This protein binds this small molecule.
Small molecule (SMILES): CC1=C(CC/C(C)=C/CC/C(C)=C/CCC2=CC(=O)O[C@@H]2O)C(C)(C)CCC1

Sequence of chain 1.A:
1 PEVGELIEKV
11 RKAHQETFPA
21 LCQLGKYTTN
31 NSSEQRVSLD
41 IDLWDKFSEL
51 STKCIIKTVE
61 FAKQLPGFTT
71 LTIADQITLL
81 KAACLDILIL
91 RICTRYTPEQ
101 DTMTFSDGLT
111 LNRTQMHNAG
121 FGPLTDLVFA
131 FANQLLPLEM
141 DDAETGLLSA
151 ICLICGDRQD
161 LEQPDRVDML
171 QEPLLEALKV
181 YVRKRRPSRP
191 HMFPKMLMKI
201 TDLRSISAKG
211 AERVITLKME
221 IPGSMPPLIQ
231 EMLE

Binding-site contacts:
Ligand atom O3 contacts residue SER106 of chain 1.A at 1.7 Å (h-bond).
Ligand atom C23 contacts residue CYS54 of chain 1.A at 1.8 Å (hydrophobic).
Ligand atom C15 contacts residue LEU88 of chain 1.A at 3.4 Å (hydrophobic).
Ligand atom C25 contacts residue ARG95 of chain 1.A at 3.7 Å.
Ligand atom O3 contacts residue ARG95 of chain 1.A at 3.5 Å (salt-bridge).
Ligand atom O2 contacts residue LEU50 of chain 1.A at 3.2 Å (h-bond).
Ligand atom O1 contacts residue SER106 of chain 1.A at 3.5 Å (h-bond).
Ligand atom C5 contacts residue VAL214 of chain 1.A at 3.5 Å (hydrophobic).
Ligand atom O1 contacts residue CYS54 of chain 1.A at 3.0 Å (h-bond).
Ligand atom C10 contacts residue PHE47 of chain 1.A at 3.7 Å (hydrophobic).
Ligand atom C24 contacts residue ILE92 of chain 1.A at 3.7 Å (hydrophobic).
Ligand atom C24 contacts residue CYS54 of chain 1.A at 3.7 Å (hydrophobic).
Ligand atom C25 contacts residue SER106 of chain 1.A at 2.7 Å.
Ligand atom C19 contacts residue ILE92 of chain 1.A at 3.0 Å (hydrophobic).
Ligand atom C22 contacts residue CYS54 of chain 1.A at 2.5 Å (hydrophobic).
Ligand atom C9 contacts residue GLY120 of chain 1.A at 3.4 Å.
Ligand atom C17 contacts residue CYS54 of chain 1.A at 3.5 Å (hydrophobic).
Ligand atom C18 contacts residue ARG91 of chain 1.A at 3.8 Å.
Ligand atom C22 contacts residue SER106 of chain 1.A at 3.8 Å.
Ligand atom C25 contacts residue PHE105 of chain 1.A at 3.2 Å (hydrophobic).
Ligand atom C8 contacts residue PHE47 of chain 1.A at 3.1 Å (hydrophobic).
Ligand atom C23 contacts residue SER106 of chain 1.A at 3.7 Å.
Ligand atom C14 contacts residue SER51 of chain 1.A at 3.6 Å.
Ligand atom C20 contacts residue PHE18 of chain 1.A at 3.7 Å (hydrophobic).
Ligand atom C14 contacts residue LEU88 of chain 1.A at 3.5 Å (hydrophobic).
Ligand atom O2 contacts residue CYS54 of chain 1.A at 0.7 Å (h-bond).
Ligand atom C18 contacts residue LEU88 of chain 1.A at 3.5 Å (hydrophobic).
Ligand atom C19 contacts residue LEU88 of chain 1.A at 3.0 Å (hydrophobic).
Ligand atom C13 contacts residue PHE121 of chain 1.A at 3.8 Å (hydrophobic).
Ligand atom C18 contacts residue PHE18 of chain 1.A at 3.9 Å (hydrophobic).
Ligand atom C24 contacts residue ARG95 of chain 1.A at 3.4 Å.
Ligand atom C21 contacts residue CYS54 of chain 1.A at 2.2 Å (hydrophobic).
Ligand atom C20 contacts residue CYS54 of chain 1.A at 2.6 Å (hydrophobic).
Ligand atom C18 contacts residue ILE92 of chain 1.A at 3.2 Å (hydrophobic).
Ligand atom C12 contacts residue PHE47 of chain 1.A at 3.8 Å (hydrophobic).
Ligand atom C24 contacts residue PHE105 of chain 1.A at 3.8 Å (hydrophobic).
Ligand atom C24 contacts residue SER106 of chain 1.A at 3.4 Å.
Ligand atom C5 contacts residue LEU233 of chain 1.A at 3.4 Å (hydrophobic).
Ligand atom C11 contacts residue LEU85 of chain 1.A at 3.7 Å (hydrophobic).
Ligand atom O3 contacts residue PHE105 of chain 1.A at 2.2 Å.